Sequence of chain 1.B:
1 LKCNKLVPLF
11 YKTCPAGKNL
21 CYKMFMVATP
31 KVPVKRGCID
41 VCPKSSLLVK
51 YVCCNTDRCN

Binding-site contacts:
Ligand atom C8 contacts residue LYS35 of chain 1.B at 3.5 Å.
Ligand atom C9 contacts residue LYS35 of chain 1.B at 4.2 Å.
Ligand atom O4 contacts residue LYS35 of chain 1.B at 4.4 Å.
Ligand atom C7 contacts residue LYS35 of chain 1.B at 4.0 Å.
Ligand atom C6 contacts residue LYS35 of chain 1.B at 3.4 Å.
Ligand atom O4 contacts residue LEU6 of chain 1.B at 3.8 Å.
Ligand atom S contacts residue LEU6 of chain 1.B at 4.4 Å.
Ligand atom O3S contacts residue LEU6 of chain 1.B at 3.7 Å.
Ligand atom O4 contacts residue VAL34 of chain 1.B at 4.4 Å.

A protein and the small-molecule ligand that binds it are described below.
Small molecule (SMILES): CCCCCCCCCCCCOS(=O)(=O)O